A small-molecule ligand and the protein it binds are described below.
Small molecule (SMILES): O=P(O)(O)O[C@@H]1[C@H](O)[C@H](O)[C@@H](OP(=O)(O)O)[C@H](OP(=O)(O)O)[C@H]1O

Sequence of chain 1.D:
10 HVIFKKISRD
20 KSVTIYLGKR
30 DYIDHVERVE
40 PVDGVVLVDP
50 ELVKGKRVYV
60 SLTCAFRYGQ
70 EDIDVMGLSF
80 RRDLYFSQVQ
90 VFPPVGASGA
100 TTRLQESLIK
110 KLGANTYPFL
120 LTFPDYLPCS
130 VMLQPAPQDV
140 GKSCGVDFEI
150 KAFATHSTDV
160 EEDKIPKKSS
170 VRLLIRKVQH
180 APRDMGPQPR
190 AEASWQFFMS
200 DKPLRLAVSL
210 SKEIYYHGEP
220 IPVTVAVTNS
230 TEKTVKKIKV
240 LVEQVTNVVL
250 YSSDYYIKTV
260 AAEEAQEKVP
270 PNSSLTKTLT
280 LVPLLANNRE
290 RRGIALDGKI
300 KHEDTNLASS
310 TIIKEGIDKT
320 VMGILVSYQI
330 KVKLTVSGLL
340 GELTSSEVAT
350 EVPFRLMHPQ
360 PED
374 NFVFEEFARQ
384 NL

Binding-site contacts:
Ligand atom O43 contacts residue HIS301 of chain 1.D at 4.4 Å.
Ligand atom O2 contacts residue ARG171 of chain 1.D at 3.1 Å (salt-bridge).
Ligand atom P4 contacts residue HIS301 of chain 1.D at 3.9 Å.
Ligand atom P5 contacts residue PHE380 of chain 1.D at 4.4 Å.
Ligand atom O52 contacts residue PHE380 of chain 1.D at 4.2 Å.
Ligand atom O51 contacts residue PHE380 of chain 1.D at 3.8 Å.
Ligand atom O41 contacts residue HIS301 of chain 1.D at 2.8 Å (h-bond).
Ligand atom O43 contacts residue LYS298 of chain 1.D at 3.4 Å (salt-bridge).
Ligand atom C1 contacts residue ARG171 of chain 1.D at 3.9 Å.
Ligand atom O11 contacts residue LYS15 of chain 1.D at 3.2 Å (salt-bridge).
Ligand atom O43 contacts residue LYS300 of chain 1.D at 3.3 Å (salt-bridge).
Ligand atom O51 contacts residue LEU173 of chain 1.D at 3.1 Å (h-bond).
Ligand atom O6 contacts residue LYS15 of chain 1.D at 2.8 Å (salt-bridge).
Ligand atom O11 contacts residue ARG171 of chain 1.D at 3.8 Å.
Ligand atom P1 contacts residue LYS15 of chain 1.D at 4.3 Å.
Ligand atom O53 contacts residue LYS15 of chain 1.D at 3.6 Å.
Ligand atom O52 contacts residue ARG382 of chain 1.D at 4.2 Å.
Ligand atom O42 contacts residue HIS301 of chain 1.D at 3.8 Å.
Ligand atom C5 contacts residue LYS15 of chain 1.D at 4.3 Å.
Ligand atom O1 contacts residue LYS15 of chain 1.D at 4.4 Å.
Ligand atom C6 contacts residue ARG171 of chain 1.D at 3.7 Å.
Ligand atom O5 contacts residue LEU173 of chain 1.D at 4.2 Å.
Ligand atom P1 contacts residue LYS166 of chain 1.D at 4.1 Å.
Ligand atom O1 contacts residue ARG171 of chain 1.D at 3.2 Å (salt-bridge).
Ligand atom P5 contacts residue LEU173 of chain 1.D at 4.5 Å.
Ligand atom O12 contacts residue LYS166 of chain 1.D at 3.0 Å (salt-bridge).
Ligand atom O42 contacts residue LYS298 of chain 1.D at 3.0 Å (salt-bridge).
Ligand atom O51 contacts residue ARG171 of chain 1.D at 4.2 Å.
Ligand atom O53 contacts residue PHE380 of chain 1.D at 4.3 Å.
Ligand atom O12 contacts residue ARG171 of chain 1.D at 4.1 Å.
Ligand atom O51 contacts residue LYS15 of chain 1.D at 4.4 Å.
Ligand atom O6 contacts residue ARG171 of chain 1.D at 3.6 Å.
Ligand atom C1 contacts residue LYS15 of chain 1.D at 4.0 Å.
Ligand atom C2 contacts residue ARG171 of chain 1.D at 4.1 Å.
Ligand atom O51 contacts residue LEU172 of chain 1.D at 3.7 Å.
Ligand atom O13 contacts residue LYS166 of chain 1.D at 4.2 Å.
Ligand atom C6 contacts residue LYS15 of chain 1.D at 3.9 Å.
Ligand atom O53 contacts residue ALA381 of chain 1.D at 4.3 Å.
Ligand atom P4 contacts residue LYS298 of chain 1.D at 3.8 Å.
Ligand atom P1 contacts residue ARG171 of chain 1.D at 4.0 Å.